Sequence of chain 1.A:
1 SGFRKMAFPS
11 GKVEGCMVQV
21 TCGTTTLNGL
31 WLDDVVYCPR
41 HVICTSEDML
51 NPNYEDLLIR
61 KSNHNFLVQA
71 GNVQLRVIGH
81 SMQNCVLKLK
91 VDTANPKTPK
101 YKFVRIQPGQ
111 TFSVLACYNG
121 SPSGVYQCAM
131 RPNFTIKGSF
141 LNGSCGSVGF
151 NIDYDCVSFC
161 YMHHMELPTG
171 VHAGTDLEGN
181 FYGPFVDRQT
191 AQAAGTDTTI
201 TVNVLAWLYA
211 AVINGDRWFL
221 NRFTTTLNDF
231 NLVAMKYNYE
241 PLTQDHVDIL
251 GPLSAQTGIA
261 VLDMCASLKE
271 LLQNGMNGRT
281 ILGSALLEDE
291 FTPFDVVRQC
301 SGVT

Binding-site contacts:
Ligand atom C3 contacts residue ASN142 of chain 2.A at 3.7 Å.
Ligand atom C24 contacts residue MET49 of chain 2.A at 3.6 Å (hydrophobic).
Ligand atom O1 contacts residue GLU166 of chain 2.A at 2.9 Å (salt-bridge).
Ligand atom C1 contacts residue HIS41 of chain 2.A at 3.4 Å.
Ligand atom C4 contacts residue GLU166 of chain 2.A at 3.7 Å.
Ligand atom C5 contacts residue GLU166 of chain 2.A at 3.5 Å.
Ligand atom C14 contacts residue GLU166 of chain 2.A at 3.7 Å.
Ligand atom C14 contacts residue HIS163 of chain 2.A at 3.5 Å.
Ligand atom C11 contacts residue GLU166 of chain 2.A at 3.2 Å.
Ligand atom C contacts residue GLY143 of chain 2.A at 3.7 Å.
Ligand atom O2 contacts residue PRO168 of chain 2.A at 3.2 Å.
Ligand atom C20 contacts residue HIS164 of chain 2.A at 3.5 Å.
Ligand atom O contacts residue ASN142 of chain 2.A at 3.0 Å (h-bond).
Ligand atom O3 contacts residue MET49 of chain 2.A at 2.9 Å (h-bond).
Ligand atom C16 contacts residue PHE140 of chain 2.A at 3.3 Å (hydrophobic).
Ligand atom C15 contacts residue PHE140 of chain 2.A at 3.1 Å (hydrophobic).
Ligand atom C23 contacts residue HIS41 of chain 2.A at 3.2 Å.
Ligand atom O contacts residue CYS145 of chain 2.A at 3.7 Å.
Ligand atom N2 contacts residue HIS163 of chain 2.A at 2.8 Å (h-bond).
Ligand atom C22 contacts residue GLN189 of chain 2.A at 3.6 Å.
Ligand atom C22 contacts residue ARG188 of chain 2.A at 3.6 Å.
Ligand atom C13 contacts residue ASN142 of chain 2.A at 3.8 Å.
Ligand atom C15 contacts residue HIS163 of chain 2.A at 3.7 Å.
Ligand atom C2 contacts residue CYS145 of chain 2.A at 3.1 Å (hydrophobic).
Ligand atom C17 contacts residue ASN142 of chain 2.A at 3.4 Å.
Ligand atom C1 contacts residue CYS145 of chain 2.A at 2.2 Å (hydrophobic).
Ligand atom N2 contacts residue SER144 of chain 2.A at 3.8 Å.
Ligand atom N3 contacts residue MET49 of chain 2.A at 3.5 Å (h-bond).
Ligand atom C9 contacts residue GLU166 of chain 2.A at 3.8 Å.
Ligand atom C24 contacts residue HIS41 of chain 2.A at 3.6 Å.
Ligand atom C contacts residue CYS145 of chain 2.A at 1.8 Å (hydrophobic).
Ligand atom C16 contacts residue LEU141 of chain 2.A at 3.5 Å (hydrophobic).
Ligand atom C8 contacts residue GLN189 of chain 2.A at 3.4 Å.
Ligand atom C10 contacts residue THR190 of chain 2.A at 3.6 Å.
Ligand atom O contacts residue GLY143 of chain 2.A at 3.4 Å (h-bond).
Ligand atom C7 contacts residue GLN189 of chain 2.A at 3.8 Å.
Ligand atom C10 contacts residue GLN189 of chain 2.A at 3.7 Å.
Ligand atom C12 contacts residue GLU166 of chain 2.A at 3.0 Å.
Ligand atom C15 contacts residue LEU141 of chain 2.A at 3.6 Å (hydrophobic).
Ligand atom O1 contacts residue MET165 of chain 2.A at 3.4 Å.

Sequence of chain 2.A:
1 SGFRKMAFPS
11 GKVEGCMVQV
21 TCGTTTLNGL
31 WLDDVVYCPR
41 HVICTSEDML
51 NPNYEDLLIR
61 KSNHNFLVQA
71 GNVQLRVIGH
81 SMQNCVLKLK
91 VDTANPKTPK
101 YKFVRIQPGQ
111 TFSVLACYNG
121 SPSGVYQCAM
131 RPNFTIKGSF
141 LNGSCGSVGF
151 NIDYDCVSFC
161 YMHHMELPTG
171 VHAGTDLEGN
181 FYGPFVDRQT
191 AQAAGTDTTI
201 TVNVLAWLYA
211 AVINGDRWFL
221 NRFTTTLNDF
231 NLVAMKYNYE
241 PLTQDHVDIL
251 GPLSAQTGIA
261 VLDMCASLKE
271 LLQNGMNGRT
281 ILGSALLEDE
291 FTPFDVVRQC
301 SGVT

The small molecule below binds the protein below.
Small molecule (SMILES): CCC(=O)N(c1cc(C(C)(C)C)on1)[C@@H](C(=O)Nc1ccc(OC)cc1C)c1cccnc1